Binding-site contacts:
Ligand atom N contacts residue TYR764 of chain 1.C at 3.9 Å.
Ligand atom CB contacts residue TYR488 of chain 1.C at 3.5 Å (hydrophobic).
Ligand atom O contacts residue GLY688 of chain 1.C at 4.0 Å.
Ligand atom C contacts residue ALA518 of chain 1.C at 3.8 Å (hydrophobic).
Ligand atom OXT contacts residue ALA518 of chain 1.C at 2.9 Å (h-bond).
Ligand atom OE1 contacts residue ALA689 of chain 1.C at 2.7 Å (h-bond).
Ligand atom C contacts residue ALA689 of chain 1.C at 3.8 Å (hydrophobic).
Ligand atom O contacts residue ALA518 of chain 1.C at 4.3 Å.
Ligand atom CG contacts residue GLU738 of chain 1.C at 4.3 Å.
Ligand atom CG contacts residue VAL685 of chain 1.C at 4.3 Å (hydrophobic).
Ligand atom OE2 contacts residue LEU736 of chain 1.C at 4.3 Å.
Ligand atom OE2 contacts residue MET737 of chain 1.C at 4.0 Å.
Ligand atom C contacts residue PRO516 of chain 1.C at 4.0 Å (hydrophobic).
Ligand atom O contacts residue ALA689 of chain 1.C at 3.1 Å (h-bond).
Ligand atom CA contacts residue TYR488 of chain 1.C at 3.7 Å (hydrophobic).
Ligand atom N contacts residue PRO516 of chain 1.C at 4.0 Å.
Ligand atom OE1 contacts residue MET691 of chain 1.C at 4.3 Å.
Ligand atom OE2 contacts residue GLU738 of chain 1.C at 3.5 Å (salt-bridge).
Ligand atom O contacts residue ARG523 of chain 1.C at 2.4 Å (salt-bridge).
Ligand atom C contacts residue ARG523 of chain 1.C at 3.6 Å.
Ligand atom OE1 contacts residue THR690 of chain 1.C at 2.4 Å (h-bond).
Ligand atom OXT contacts residue ARG523 of chain 1.C at 3.4 Å (salt-bridge).
Ligand atom N contacts residue GLU738 of chain 1.C at 3.5 Å.
Ligand atom CA contacts residue ALA689 of chain 1.C at 4.0 Å (hydrophobic).
Ligand atom OXT contacts residue LEU517 of chain 1.C at 3.9 Å.
Ligand atom CD contacts residue THR690 of chain 1.C at 3.1 Å.
Ligand atom OE2 contacts residue THR690 of chain 1.C at 2.5 Å (h-bond).
Ligand atom CD contacts residue GLU738 of chain 1.C at 3.7 Å.
Ligand atom CB contacts residue GLY688 of chain 1.C at 3.8 Å.
Ligand atom N contacts residue TYR488 of chain 1.C at 3.5 Å.
Ligand atom O contacts residue TYR488 of chain 1.C at 3.5 Å.
Ligand atom OXT contacts residue TYR488 of chain 1.C at 3.4 Å.
Ligand atom OE1 contacts residue GLY688 of chain 1.C at 3.3 Å.
Ligand atom CG contacts residue ALA689 of chain 1.C at 4.2 Å (hydrophobic).
Ligand atom CA contacts residue GLU738 of chain 1.C at 3.5 Å.
Ligand atom OE1 contacts residue GLU738 of chain 1.C at 4.0 Å.
Ligand atom OXT contacts residue PRO516 of chain 1.C at 2.9 Å (h-bond).
Ligand atom CD contacts residue ALA689 of chain 1.C at 3.8 Å (hydrophobic).
Ligand atom C contacts residue TYR488 of chain 1.C at 3.4 Å (hydrophobic).
Ligand atom CB contacts residue ALA689 of chain 1.C at 3.6 Å (hydrophobic).

Sequence of chain 1.C:
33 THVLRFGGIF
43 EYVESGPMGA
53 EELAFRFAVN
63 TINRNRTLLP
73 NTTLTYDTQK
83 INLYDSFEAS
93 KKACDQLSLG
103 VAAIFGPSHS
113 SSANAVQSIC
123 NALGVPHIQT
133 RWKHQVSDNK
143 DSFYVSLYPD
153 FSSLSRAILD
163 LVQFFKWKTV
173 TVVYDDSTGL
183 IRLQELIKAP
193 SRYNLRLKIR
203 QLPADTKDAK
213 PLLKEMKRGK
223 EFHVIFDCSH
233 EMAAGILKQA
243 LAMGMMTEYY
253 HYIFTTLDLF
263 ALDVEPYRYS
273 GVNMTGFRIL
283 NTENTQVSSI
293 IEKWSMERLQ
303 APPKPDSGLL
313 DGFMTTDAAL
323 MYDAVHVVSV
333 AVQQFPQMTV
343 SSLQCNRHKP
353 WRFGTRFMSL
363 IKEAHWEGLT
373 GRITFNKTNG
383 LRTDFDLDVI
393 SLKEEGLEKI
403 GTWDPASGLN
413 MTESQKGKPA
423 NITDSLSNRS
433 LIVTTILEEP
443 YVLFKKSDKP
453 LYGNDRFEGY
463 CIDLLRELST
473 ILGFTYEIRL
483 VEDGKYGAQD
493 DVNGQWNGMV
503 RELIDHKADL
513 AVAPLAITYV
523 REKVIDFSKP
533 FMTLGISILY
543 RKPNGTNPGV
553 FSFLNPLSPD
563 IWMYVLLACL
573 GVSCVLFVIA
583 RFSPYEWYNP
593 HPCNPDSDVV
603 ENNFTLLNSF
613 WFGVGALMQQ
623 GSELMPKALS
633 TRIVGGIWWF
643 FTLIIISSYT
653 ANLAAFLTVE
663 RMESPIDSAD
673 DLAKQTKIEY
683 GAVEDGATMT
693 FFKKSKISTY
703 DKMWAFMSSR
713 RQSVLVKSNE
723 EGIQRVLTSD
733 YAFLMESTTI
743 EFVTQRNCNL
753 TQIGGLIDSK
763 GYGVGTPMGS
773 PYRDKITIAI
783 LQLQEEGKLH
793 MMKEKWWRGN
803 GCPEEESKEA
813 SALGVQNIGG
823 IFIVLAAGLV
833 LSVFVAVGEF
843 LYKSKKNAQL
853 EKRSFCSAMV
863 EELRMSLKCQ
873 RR

A small-molecule ligand and the protein it binds are described below.
Small molecule (SMILES): N[C@@H](CCC(=O)O)C(=O)O